Sequence of chain 1.A:
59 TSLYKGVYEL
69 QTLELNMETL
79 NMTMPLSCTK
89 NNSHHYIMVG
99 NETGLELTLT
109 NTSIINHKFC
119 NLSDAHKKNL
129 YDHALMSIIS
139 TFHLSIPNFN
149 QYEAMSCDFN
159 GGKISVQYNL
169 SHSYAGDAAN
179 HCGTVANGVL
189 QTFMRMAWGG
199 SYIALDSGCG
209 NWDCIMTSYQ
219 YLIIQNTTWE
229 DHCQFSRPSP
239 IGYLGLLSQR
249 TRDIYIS

Binding-site contacts:
Ligand atom C7 contacts residue ASN119 of chain 1.A at 3.1 Å.
Ligand atom C2 contacts residue PHE117 of chain 1.A at 4.1 Å (hydrophobic).
Ligand atom O7 contacts residue ASN119 of chain 1.A at 3.1 Å.
Ligand atom C7 contacts residue PHE117 of chain 1.A at 4.3 Å (hydrophobic).
Ligand atom C1 contacts residue ASN119 of chain 1.A at 1.5 Å.
Ligand atom C3 contacts residue ASN119 of chain 1.A at 3.9 Å.
Ligand atom O7 contacts residue ASP122 of chain 1.A at 4.5 Å.
Ligand atom N2 contacts residue PHE117 of chain 1.A at 3.5 Å.
Ligand atom C8 contacts residue HIS115 of chain 1.A at 4.0 Å.
Ligand atom O5 contacts residue ASN119 of chain 1.A at 2.4 Å (h-bond).
Ligand atom C2 contacts residue ASN119 of chain 1.A at 2.6 Å.
Ligand atom C8 contacts residue ASN119 of chain 1.A at 3.5 Å.
Ligand atom C8 contacts residue ASP156 of chain 1.A at 3.4 Å.
Ligand atom C3 contacts residue PHE117 of chain 1.A at 4.2 Å (hydrophobic).
Ligand atom C5 contacts residue ASN119 of chain 1.A at 3.8 Å.
Ligand atom C8 contacts residue CYS155 of chain 1.A at 3.8 Å (hydrophobic).
Ligand atom N2 contacts residue ASN119 of chain 1.A at 3.1 Å (h-bond).
Ligand atom C1 contacts residue PHE117 of chain 1.A at 3.8 Å (hydrophobic).
Ligand atom C8 contacts residue PHE117 of chain 1.A at 4.5 Å (hydrophobic).
Ligand atom C4 contacts residue ASN119 of chain 1.A at 4.4 Å.

A protein and the small-molecule ligand that binds it are described below.
Small molecule (SMILES): CC(=O)N[C@H]1[C@H](O[C@H]2[C@H](O)[C@@H](NC(C)=O)CO[C@@H]2CO)O[C@H](CO)[C@@H](O)[C@@H]1O